A protein and the small-molecule ligand that binds it are described below.
Small molecule (SMILES): CC(=O)N[C@H]1[C@H](O[C@H]2[C@H](O)[C@@H](NC(C)=O)CO[C@@H]2CO)O[C@H](CO)[C@@H](O[C@@H]2O[C@H](CO[C@H]3O[C@H](CO)[C@@H](O)[C@H](O[C@H]4O[C@H](CO)[C@@H](O)[C@H](O)[C@@H]4O)[C@@H]3O)[C@@H](O)[C@H](O[C@H]3O[C@H](CO)[C@@H](O)[C@H](O)[C@@H]3O[C@H]3O[C@H](CO)[C@@H](O)[C@H](O)[C@@H]3O)[C@@H]2O)[C@@H]1O

Sequence of chain 1.A:
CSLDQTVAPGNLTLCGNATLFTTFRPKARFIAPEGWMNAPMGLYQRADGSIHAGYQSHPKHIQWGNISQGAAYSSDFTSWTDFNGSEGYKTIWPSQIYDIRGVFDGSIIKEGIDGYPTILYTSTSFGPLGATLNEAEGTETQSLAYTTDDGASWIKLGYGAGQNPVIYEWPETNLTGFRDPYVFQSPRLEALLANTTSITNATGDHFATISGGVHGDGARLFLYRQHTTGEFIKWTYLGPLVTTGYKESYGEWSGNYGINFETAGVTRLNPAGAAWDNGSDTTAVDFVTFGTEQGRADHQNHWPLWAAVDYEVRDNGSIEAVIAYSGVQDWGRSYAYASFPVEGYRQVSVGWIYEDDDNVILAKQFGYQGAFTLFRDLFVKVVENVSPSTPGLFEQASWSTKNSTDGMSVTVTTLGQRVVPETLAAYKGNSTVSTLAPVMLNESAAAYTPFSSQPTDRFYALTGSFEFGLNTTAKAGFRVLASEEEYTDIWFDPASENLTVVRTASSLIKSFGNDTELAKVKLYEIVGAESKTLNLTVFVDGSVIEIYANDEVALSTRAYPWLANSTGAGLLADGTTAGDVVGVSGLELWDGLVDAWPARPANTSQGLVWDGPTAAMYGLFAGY

Sequence of chain 2.A:
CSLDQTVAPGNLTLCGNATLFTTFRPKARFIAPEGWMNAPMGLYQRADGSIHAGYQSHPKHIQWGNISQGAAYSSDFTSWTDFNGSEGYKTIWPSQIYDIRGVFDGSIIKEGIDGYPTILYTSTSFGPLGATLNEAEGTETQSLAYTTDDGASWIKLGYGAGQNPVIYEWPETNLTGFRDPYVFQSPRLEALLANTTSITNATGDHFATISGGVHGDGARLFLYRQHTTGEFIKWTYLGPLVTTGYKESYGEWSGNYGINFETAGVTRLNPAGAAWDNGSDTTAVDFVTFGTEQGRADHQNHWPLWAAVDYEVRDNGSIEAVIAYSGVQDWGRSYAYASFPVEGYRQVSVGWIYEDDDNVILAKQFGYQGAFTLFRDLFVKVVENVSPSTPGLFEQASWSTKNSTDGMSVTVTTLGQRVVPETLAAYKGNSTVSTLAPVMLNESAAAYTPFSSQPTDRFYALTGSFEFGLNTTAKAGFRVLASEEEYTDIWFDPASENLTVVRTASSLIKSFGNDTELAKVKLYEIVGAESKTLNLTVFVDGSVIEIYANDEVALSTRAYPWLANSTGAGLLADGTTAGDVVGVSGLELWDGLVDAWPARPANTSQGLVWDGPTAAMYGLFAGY

Binding-site contacts:
Ligand atom O2 contacts residue ALA200 of chain 1.A at 3.6 Å.
Ligand atom O4 contacts residue GLY201 of chain 1.A at 3.9 Å.
Ligand atom C4 contacts residue GLY201 of chain 1.A at 3.5 Å.
Ligand atom O5 contacts residue ALA200 of chain 1.A at 3.9 Å.
Ligand atom O6 contacts residue TRP649 of chain 2.A at 3.8 Å.
Ligand atom O5 contacts residue ASN56 of chain 2.A at 2.3 Å (h-bond).
Ligand atom C6 contacts residue TRP649 of chain 2.A at 3.9 Å (hydrophobic).
Ligand atom C3 contacts residue ASN56 of chain 2.A at 3.7 Å.
Ligand atom C4 contacts residue TRP649 of chain 2.A at 3.9 Å (hydrophobic).
Ligand atom C6 contacts residue TYR207 of chain 1.A at 3.5 Å (hydrophobic).
Ligand atom O6 contacts residue PRO652 of chain 2.A at 3.3 Å.
Ligand atom C5 contacts residue TRP649 of chain 2.A at 3.7 Å (hydrophobic).
Ligand atom O6 contacts residue VAL648 of chain 2.A at 4.0 Å.
Ligand atom C8 contacts residue ALA200 of chain 1.A at 3.8 Å (hydrophobic).
Ligand atom O6 contacts residue LYS403 of chain 2.A at 3.0 Å (salt-bridge).
Ligand atom C6 contacts residue VAL648 of chain 2.A at 3.5 Å (hydrophobic).
Ligand atom O5 contacts residue LYS403 of chain 2.A at 4.0 Å.
Ligand atom O2 contacts residue GLY201 of chain 1.A at 3.9 Å.
Ligand atom O7 contacts residue ASN56 of chain 2.A at 3.8 Å.
Ligand atom C6 contacts residue LEU647 of chain 2.A at 4.0 Å (hydrophobic).
Ligand atom O5 contacts residue TRP649 of chain 2.A at 3.5 Å.
Ligand atom O6 contacts residue TYR207 of chain 1.A at 3.5 Å (h-bond).
Ligand atom O3 contacts residue GLY201 of chain 1.A at 3.8 Å.
Ligand atom C1 contacts residue TRP649 of chain 2.A at 3.9 Å (hydrophobic).
Ligand atom C2 contacts residue LEU647 of chain 2.A at 4.0 Å (hydrophobic).
Ligand atom C2 contacts residue TRP649 of chain 2.A at 3.9 Å (hydrophobic).
Ligand atom O6 contacts residue TRP649 of chain 2.A at 3.8 Å.
Ligand atom C1 contacts residue ASN56 of chain 2.A at 1.4 Å.
Ligand atom O3 contacts residue TRP649 of chain 2.A at 3.5 Å.
Ligand atom O6 contacts residue TYR663 of chain 2.A at 3.8 Å.
Ligand atom C5 contacts residue ASN56 of chain 2.A at 3.6 Å.
Ligand atom C4 contacts residue LEU647 of chain 2.A at 3.8 Å (hydrophobic).
Ligand atom O4 contacts residue TRP649 of chain 2.A at 3.7 Å.
Ligand atom C2 contacts residue ASN56 of chain 2.A at 2.4 Å.
Ligand atom C7 contacts residue ASN56 of chain 2.A at 3.6 Å.
Ligand atom C6 contacts residue PRO652 of chain 2.A at 3.7 Å (hydrophobic).
Ligand atom O5 contacts residue TRP649 of chain 2.A at 3.5 Å.
Ligand atom C5 contacts residue LYS403 of chain 2.A at 4.0 Å.
Ligand atom N2 contacts residue ASN56 of chain 2.A at 2.9 Å (h-bond).
Ligand atom O5 contacts residue LEU647 of chain 2.A at 3.5 Å.